Sequence of chain 1.A:
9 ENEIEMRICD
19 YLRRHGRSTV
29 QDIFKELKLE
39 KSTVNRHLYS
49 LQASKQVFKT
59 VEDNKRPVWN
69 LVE

This small molecule binds to this protein.
Small molecule (SMILES): Nc1ccn([C@H]2C[C@H](O[P](=O)(O)OC[C@H]3O[C@@H](n4cnc5c(=O)nc(N)[nH]c54)C[C@@H]3O[P](=O)(O)OC[C@H]3O[C@@H](n4ccc(N)nc4=O)C[C@@H]3O[P](=O)(O)OC[C@H]3O[C@@H](n4cnc5c(=O)nc(N)[nH]c54)C[C@@H]3O[P](=O)(O)OC[C@H]3O[C@@H](n4ccc(N)nc4=O)C[C@@H]3O[P](=O)(O)OC[C@H]3O[C@@H](n4cnc5c(=O)nc(N)[nH]c54)C[C@@H]3O)[C@@H](COP(=O)=O)O2)c(=O)n1

Sequence of chain 2.A:
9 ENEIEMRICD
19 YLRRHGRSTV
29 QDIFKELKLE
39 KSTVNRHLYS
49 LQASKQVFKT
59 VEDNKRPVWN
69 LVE

Sequence of chain 4.A:
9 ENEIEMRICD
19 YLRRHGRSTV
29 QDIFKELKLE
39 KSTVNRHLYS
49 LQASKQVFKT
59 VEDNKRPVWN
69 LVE

Binding-site contacts:
Ligand atom O5' contacts residue DG7 of chain 3.B at 2.7 Å (h-bond).
Ligand atom OP2 contacts residue ASN43 of chain 1.A at 3.3 Å (h-bond).
Ligand atom O5' contacts residue ASN43 of chain 1.A at 3.3 Å.
Ligand atom N1 contacts residue DC4 of chain 2.B at 2.9 Å (h-bond).
Ligand atom OP2 contacts residue SER40 of chain 1.A at 3.2 Å.
Ligand atom N4 contacts residue DG7 of chain 3.B at 3.3 Å.
Ligand atom O6 contacts residue DC2 of chain 2.B at 2.9 Å (h-bond).
Ligand atom OP1 contacts residue DG7 of chain 3.B at 3.1 Å (h-bond).
Ligand atom P contacts residue DG7 of chain 3.B at 2.2 Å.
Ligand atom O4' contacts residue ASN62 of chain 1.A at 3.4 Å (h-bond).
Ligand atom C4 contacts residue DC2 of chain 2.B at 3.3 Å.
Ligand atom OP1 contacts residue ASN43 of chain 1.A at 2.8 Å (h-bond).
Ligand atom O2 contacts residue DG3 of chain 2.B at 2.8 Å (h-bond).
Ligand atom N1 contacts residue DC2 of chain 2.B at 2.8 Å (h-bond).
Ligand atom OP1 contacts residue LYS39 of chain 1.A at 2.6 Å (salt-bridge).
Ligand atom O6 contacts residue DC4 of chain 2.B at 3.0 Å (h-bond).
Ligand atom N4 contacts residue DC4 of chain 2.B at 3.4 Å.
Ligand atom OP1 contacts residue TYR47 of chain 1.A at 2.5 Å (h-bond).
Ligand atom N4 contacts residue DC2 of chain 2.B at 3.5 Å.
Ligand atom N4 contacts residue DG3 of chain 2.B at 3.0 Å (h-bond).
Ligand atom N2 contacts residue DC4 of chain 2.B at 2.8 Å (h-bond).
Ligand atom N4 contacts residue DG5 of chain 2.B at 2.9 Å (h-bond).
Ligand atom N2 contacts residue DC2 of chain 2.B at 2.8 Å (h-bond).
Ligand atom OP2 contacts residue DG7 of chain 3.B at 2.9 Å (h-bond).
Ligand atom N3 contacts residue DG3 of chain 2.B at 2.9 Å (h-bond).
Ligand atom N3 contacts residue DG5 of chain 2.B at 2.8 Å (h-bond).
Ligand atom OP1 contacts residue PRO65 of chain 1.A at 3.4 Å.
Ligand atom OP2 contacts residue LYS33 of chain 4.A at 2.8 Å (salt-bridge).
Ligand atom O2 contacts residue DG5 of chain 2.B at 2.8 Å (h-bond).
Ligand atom N3 contacts residue DG7 of chain 3.B at 3.5 Å (h-bond).
Ligand atom OP2 contacts residue ASN62 of chain 1.A at 3.5 Å.
Ligand atom O3' contacts residue LYS33 of chain 2.A at 3.4 Å (salt-bridge).
Ligand atom C5 contacts residue DC4 of chain 2.B at 3.5 Å.
Ligand atom OP1 contacts residue ARG44 of chain 1.A at 2.8 Å (salt-bridge).
Ligand atom OP2 contacts residue GLN29 of chain 1.A at 3.1 Å (h-bond).
Ligand atom C4 contacts residue DC4 of chain 2.B at 3.3 Å.
Ligand atom OP2 contacts residue ARG64 of chain 1.A at 3.1 Å (salt-bridge).
Ligand atom C5 contacts residue DC2 of chain 2.B at 3.4 Å.
Ligand atom O3' contacts residue PRO65 of chain 1.A at 3.4 Å.
Ligand atom N3 contacts residue DC4 of chain 2.B at 3.5 Å (h-bond).